This small molecule binds to this protein.
Small molecule (SMILES): CC(=O)N[C@@H]1[C@@H](O)[C@H](O)[C@@H](CO)O[C@H]1O

Binding-site contacts:
Ligand atom C2 contacts residue ASN331 of chain 1.A at 2.4 Å.
Ligand atom C5 contacts residue ASN331 of chain 1.A at 3.7 Å.
Ligand atom O6 contacts residue GLN580 of chain 1.A at 3.1 Å (h-bond).
Ligand atom O5 contacts residue ASN331 of chain 1.A at 2.4 Å (h-bond).
Ligand atom O7 contacts residue ASN331 of chain 1.A at 3.1 Å (h-bond).
Ligand atom O5 contacts residue GLN580 of chain 1.A at 3.8 Å.
Ligand atom C5 contacts residue GLN580 of chain 1.A at 4.1 Å.
Ligand atom C8 contacts residue ASN331 of chain 1.A at 4.0 Å.
Ligand atom C6 contacts residue GLN580 of chain 1.A at 3.2 Å.
Ligand atom C7 contacts residue ASN331 of chain 1.A at 3.1 Å.
Ligand atom C4 contacts residue ASN331 of chain 1.A at 4.2 Å.
Ligand atom C3 contacts residue ASN331 of chain 1.A at 3.8 Å.
Ligand atom C1 contacts residue ASN331 of chain 1.A at 1.4 Å.
Ligand atom N2 contacts residue ASN331 of chain 1.A at 2.9 Å (h-bond).

Sequence of chain 1.A:
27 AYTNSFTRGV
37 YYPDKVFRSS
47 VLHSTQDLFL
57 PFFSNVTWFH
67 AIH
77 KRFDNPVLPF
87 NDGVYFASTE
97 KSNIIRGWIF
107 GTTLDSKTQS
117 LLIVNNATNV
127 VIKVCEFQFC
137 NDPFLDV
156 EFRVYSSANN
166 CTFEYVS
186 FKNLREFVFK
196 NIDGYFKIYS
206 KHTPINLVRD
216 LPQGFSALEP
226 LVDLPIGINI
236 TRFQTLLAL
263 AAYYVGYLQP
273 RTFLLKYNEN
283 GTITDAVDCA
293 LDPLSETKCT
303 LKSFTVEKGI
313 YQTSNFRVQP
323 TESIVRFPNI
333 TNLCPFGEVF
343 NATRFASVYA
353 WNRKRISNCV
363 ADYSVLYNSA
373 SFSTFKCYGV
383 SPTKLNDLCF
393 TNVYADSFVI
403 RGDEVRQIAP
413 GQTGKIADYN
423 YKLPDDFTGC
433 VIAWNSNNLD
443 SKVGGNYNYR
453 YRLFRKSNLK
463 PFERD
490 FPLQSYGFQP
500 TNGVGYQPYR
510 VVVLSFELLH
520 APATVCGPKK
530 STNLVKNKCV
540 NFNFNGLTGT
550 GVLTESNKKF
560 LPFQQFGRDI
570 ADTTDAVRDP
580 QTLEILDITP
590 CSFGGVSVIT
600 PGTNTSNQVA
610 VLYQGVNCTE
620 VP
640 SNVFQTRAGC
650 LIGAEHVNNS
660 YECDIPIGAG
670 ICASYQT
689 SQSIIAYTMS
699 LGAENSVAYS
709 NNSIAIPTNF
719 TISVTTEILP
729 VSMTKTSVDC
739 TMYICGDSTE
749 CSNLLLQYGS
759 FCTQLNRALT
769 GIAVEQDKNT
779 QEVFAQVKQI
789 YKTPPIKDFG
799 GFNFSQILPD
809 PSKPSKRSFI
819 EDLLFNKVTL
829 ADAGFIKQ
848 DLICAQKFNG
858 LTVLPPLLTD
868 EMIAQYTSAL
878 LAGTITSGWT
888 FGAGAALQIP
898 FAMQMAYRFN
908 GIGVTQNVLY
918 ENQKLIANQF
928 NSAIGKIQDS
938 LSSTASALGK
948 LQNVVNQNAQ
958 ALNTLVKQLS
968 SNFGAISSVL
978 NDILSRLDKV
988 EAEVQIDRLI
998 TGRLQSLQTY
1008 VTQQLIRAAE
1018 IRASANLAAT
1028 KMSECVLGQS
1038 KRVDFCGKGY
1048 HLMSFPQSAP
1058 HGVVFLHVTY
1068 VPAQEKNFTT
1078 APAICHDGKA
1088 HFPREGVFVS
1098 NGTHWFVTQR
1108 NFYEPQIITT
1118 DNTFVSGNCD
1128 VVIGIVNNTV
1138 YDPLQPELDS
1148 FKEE